A small-molecule ligand and the protein it binds are described below.
Small molecule (SMILES): CC[C@H](C)[C@H](NC(=O)[C@H](CC(C)C)NC(=O)[C@H](CO)NC(=O)CNC(=O)[C@@H](NC(=O)[C@@H](N)[C@@H](C)O)C(C)C)C(=O)N[C@H](C=O)CCC(N)=O

Binding-site contacts:
Ligand atom C contacts residue ARG35 of chain 38.C at 3.7 Å.
Ligand atom CG1 contacts residue ASP243 of chain 38.C at 3.3 Å.
Ligand atom CG1 contacts residue ARG35 of chain 38.C at 4.4 Å.
Ligand atom O contacts residue PHE37 of chain 38.C at 3.8 Å.
Ligand atom N contacts residue ARG35 of chain 38.C at 4.4 Å.
Ligand atom C contacts residue ASP243 of chain 38.C at 3.5 Å.
Ligand atom C contacts residue ASP243 of chain 38.C at 4.4 Å.
Ligand atom C contacts residue ARG36 of chain 38.C at 3.2 Å.
Ligand atom CB contacts residue ARG35 of chain 38.C at 3.8 Å.
Ligand atom CG2 contacts residue ARG35 of chain 38.C at 3.9 Å.
Ligand atom C contacts residue ARG35 of chain 38.C at 3.5 Å.
Ligand atom OG contacts residue PHE244 of chain 38.C at 3.7 Å.
Ligand atom O contacts residue ASP243 of chain 38.C at 4.3 Å.
Ligand atom O contacts residue ARG36 of chain 38.C at 2.9 Å (salt-bridge).
Ligand atom O contacts residue ARG29 of chain 38.C at 3.0 Å (salt-bridge).
Ligand atom N contacts residue ARG35 of chain 38.C at 4.1 Å.
Ligand atom CD2 contacts residue ARG29 of chain 38.C at 3.8 Å.
Ligand atom O contacts residue ASP243 of chain 38.C at 4.3 Å.
Ligand atom O contacts residue ARG29 of chain 38.C at 4.2 Å.
Ligand atom CA contacts residue ARG29 of chain 38.C at 4.2 Å.
Ligand atom O contacts residue PRO43 of chain 38.C at 3.7 Å.
Ligand atom OG contacts residue ARG35 of chain 38.C at 4.2 Å.
Ligand atom O contacts residue ARG35 of chain 38.C at 2.9 Å (salt-bridge).
Ligand atom C contacts residue ARG29 of chain 38.C at 3.9 Å.
Ligand atom CD1 contacts residue ARG29 of chain 38.C at 3.6 Å.
Ligand atom CG2 contacts residue GLU245 of chain 38.C at 3.4 Å.
Ligand atom C contacts residue PRO43 of chain 38.C at 4.5 Å (hydrophobic).
Ligand atom CB contacts residue ASP243 of chain 38.C at 4.2 Å.
Ligand atom CB contacts residue ARG35 of chain 38.C at 3.4 Å.
Ligand atom CA contacts residue ASP243 of chain 38.C at 3.3 Å.
Ligand atom N contacts residue ASP243 of chain 38.C at 3.3 Å (salt-bridge).
Ligand atom N contacts residue ARG35 of chain 38.C at 4.1 Å.
Ligand atom N contacts residue ASP243 of chain 38.C at 3.8 Å.
Ligand atom O contacts residue ILE25 of chain 38.C at 3.8 Å.
Ligand atom CG2 contacts residue ARG36 of chain 38.C at 3.8 Å.
Ligand atom CA contacts residue ARG35 of chain 38.C at 4.5 Å.
Ligand atom CG2 contacts residue PRO43 of chain 38.C at 4.3 Å (hydrophobic).
Ligand atom CB contacts residue ASP243 of chain 38.C at 3.9 Å.
Ligand atom O contacts residue ARG35 of chain 38.C at 3.3 Å (salt-bridge).
Ligand atom CA contacts residue ASP243 of chain 38.C at 4.2 Å.

Sequence of chain 38.C:
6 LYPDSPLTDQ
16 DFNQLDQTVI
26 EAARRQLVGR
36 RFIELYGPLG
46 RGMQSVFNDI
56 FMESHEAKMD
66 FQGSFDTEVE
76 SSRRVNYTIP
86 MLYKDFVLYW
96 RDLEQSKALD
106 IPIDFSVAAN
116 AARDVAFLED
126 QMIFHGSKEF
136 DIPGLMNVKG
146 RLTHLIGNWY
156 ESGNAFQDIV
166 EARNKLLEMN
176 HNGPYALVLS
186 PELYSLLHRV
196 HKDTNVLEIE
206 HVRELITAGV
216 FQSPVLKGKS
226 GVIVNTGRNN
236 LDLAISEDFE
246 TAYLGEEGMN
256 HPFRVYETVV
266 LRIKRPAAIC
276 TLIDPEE